This protein binds this small molecule.
Small molecule (SMILES): Nc1nc2c(ncn2[C@H]2C[C@H](O)[C@@H](CO[P](=O)(O)O[P](=O)(O)OP(=O)(O)O)O2)c(=O)[nH]1

Binding-site contacts:
Ligand atom C5 contacts residue TYR30 of chain 1.A at 3.6 Å (hydrophobic).
Ligand atom O2B contacts residue LYS169 of chain 1.A at 3.2 Å.
Ligand atom O3B contacts residue MN1 of chain 1.C at 3.7 Å.
Ligand atom O2A contacts residue ASP71 of chain 1.A at 3.1 Å (salt-bridge).
Ligand atom O3B contacts residue HIS175 of chain 1.A at 3.4 Å (h-bond).
Ligand atom O3' contacts residue LYS169 of chain 1.A at 2.8 Å (salt-bridge).
Ligand atom O4' contacts residue LEU167 of chain 1.A at 3.6 Å.
Ligand atom O2A contacts residue ASP69 of chain 1.A at 3.1 Å (salt-bridge).
Ligand atom O2G contacts residue ASN114 of chain 1.A at 2.9 Å (h-bond).
Ligand atom C2' contacts residue LEU167 of chain 1.A at 3.5 Å (hydrophobic).
Ligand atom O1G contacts residue ARG115 of chain 1.A at 2.9 Å (salt-bridge).
Ligand atom O3A contacts residue MN1 of chain 1.C at 3.5 Å.
Ligand atom PA contacts residue MN1 of chain 1.C at 3.4 Å.
Ligand atom O1B contacts residue MN1 of chain 1.C at 2.2 Å.
Ligand atom C5' contacts residue PHE154 of chain 1.A at 3.7 Å (hydrophobic).
Ligand atom O1B contacts residue HIS118 of chain 1.A at 2.8 Å (h-bond).
Ligand atom O6 contacts residue GLY29 of chain 1.A at 3.6 Å.
Ligand atom O1G contacts residue ASN114 of chain 1.A at 3.2 Å.
Ligand atom O1B contacts residue ASP69 of chain 1.A at 3.0 Å (salt-bridge).
Ligand atom PB contacts residue MN1 of chain 1.C at 3.2 Å.
Ligand atom C4' contacts residue PHE154 of chain 1.A at 3.6 Å (hydrophobic).
Ligand atom PA contacts residue MN1 of chain 1.D at 3.3 Å.
Ligand atom O3G contacts residue MN1 of chain 1.C at 2.2 Å.
Ligand atom O1A contacts residue EDO1 of chain 1.I at 3.3 Å (h-bond).
Ligand atom O1G contacts residue THR112 of chain 1.A at 2.6 Å (h-bond).
Ligand atom O2A contacts residue MN1 of chain 1.C at 2.3 Å.
Ligand atom PG contacts residue MN1 of chain 1.C at 3.4 Å.
Ligand atom O2A contacts residue EDO1 of chain 1.I at 3.3 Å (h-bond).
Ligand atom O1A contacts residue ARG115 of chain 1.A at 3.1 Å (salt-bridge).
Ligand atom C5' contacts residue EDO1 of chain 1.I at 3.2 Å.
Ligand atom O3G contacts residue ASP71 of chain 1.A at 3.1 Å (salt-bridge).
Ligand atom C1' contacts residue LEU167 of chain 1.A at 3.4 Å (hydrophobic).
Ligand atom O5' contacts residue EDO1 of chain 1.I at 3.1 Å (h-bond).
Ligand atom PA contacts residue EDO1 of chain 1.I at 3.7 Å.
Ligand atom O2G contacts residue HIS175 of chain 1.A at 2.9 Å (h-bond).
Ligand atom PG contacts residue THR112 of chain 1.A at 3.6 Å.
Ligand atom O3B contacts residue THR112 of chain 1.A at 3.6 Å (h-bond).
Ligand atom O2A contacts residue MN1 of chain 1.D at 2.3 Å.
Ligand atom O3G contacts residue ARG115 of chain 1.A at 2.7 Å (salt-bridge).
Ligand atom C4 contacts residue TYR30 of chain 1.A at 3.6 Å (hydrophobic).

Sequence of chain 1.A:
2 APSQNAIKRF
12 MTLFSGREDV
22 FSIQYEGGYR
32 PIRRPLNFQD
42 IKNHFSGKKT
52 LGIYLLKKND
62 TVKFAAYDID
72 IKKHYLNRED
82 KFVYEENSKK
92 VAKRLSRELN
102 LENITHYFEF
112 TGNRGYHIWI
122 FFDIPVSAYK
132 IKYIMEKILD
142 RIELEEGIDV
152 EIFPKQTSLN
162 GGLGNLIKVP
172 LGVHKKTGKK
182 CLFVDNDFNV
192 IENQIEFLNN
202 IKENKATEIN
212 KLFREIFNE